This protein binds this small molecule.
Small molecule (SMILES): C=CC[C@@H]1/C=C(\C)C[C@H](C)C[C@H](OC)[C@H]2O[C@@](O)(C(=O)C(=O)N3CCCC[C@H]3C(=O)O[C@H](/C(C)=C/[C@@H]3CC[C@@H](O)[C@H](OC)C3)[C@H](C)[C@@H](O)CC1=O)[C@H](C)C[C@@H]2OC

Binding-site contacts:
Ligand atom C44 contacts residue ARG62 of chain 1.D at 3.5 Å.
Ligand atom O3 contacts residue PHE119 of chain 1.D at 3.7 Å.
Ligand atom O10 contacts residue GLU74 of chain 1.D at 3.7 Å.
Ligand atom C15 contacts residue ASP57 of chain 1.D at 3.7 Å.
Ligand atom O4 contacts residue PHE119 of chain 1.D at 3.5 Å.
Ligand atom C5 contacts residue PHE66 of chain 1.D at 3.9 Å (hydrophobic).
Ligand atom C5 contacts residue TYR46 of chain 1.D at 3.9 Å (hydrophobic).
Ligand atom C4 contacts residue PHE66 of chain 1.D at 3.5 Å (hydrophobic).
Ligand atom C3 contacts residue TRP79 of chain 1.D at 3.5 Å (hydrophobic).
Ligand atom O2 contacts residue TYR102 of chain 1.D at 3.8 Å.
Ligand atom C9 contacts residue ASP57 of chain 1.D at 3.7 Å.
Ligand atom C14 contacts residue ASP57 of chain 1.D at 3.4 Å.
Ligand atom C45 contacts residue TYR102 of chain 1.D at 3.8 Å (hydrophobic).
Ligand atom C42 contacts residue TYR102 of chain 1.D at 3.2 Å (hydrophobic).
Ligand atom C35 contacts residue TYR102 of chain 1.D at 3.6 Å (hydrophobic).
Ligand atom O4 contacts residue ASP57 of chain 1.D at 3.3 Å (salt-bridge).
Ligand atom C35 contacts residue ILE111 of chain 1.D at 3.5 Å (hydrophobic).
Ligand atom C41 contacts residue PHE66 of chain 1.D at 3.8 Å (hydrophobic).
Ligand atom O6 contacts residue ASP57 of chain 1.D at 2.9 Å (salt-bridge).
Ligand atom C45 contacts residue ALA101 of chain 1.D at 3.2 Å (hydrophobic).
Ligand atom C4 contacts residue TRP79 of chain 1.D at 3.7 Å (hydrophobic).
Ligand atom C4 contacts residue VAL75 of chain 1.D at 3.7 Å (hydrophobic).
Ligand atom C1 contacts residue TYR102 of chain 1.D at 3.3 Å (hydrophobic).
Ligand atom O2 contacts residue VAL75 of chain 1.D at 3.2 Å.
Ligand atom N7 contacts residue TYR102 of chain 1.D at 3.5 Å (h-bond).
Ligand atom C27 contacts residue TYR102 of chain 1.D at 3.7 Å (hydrophobic).
Ligand atom C36 contacts residue ARG62 of chain 1.D at 3.5 Å.
Ligand atom C10 contacts residue ASP57 of chain 1.D at 3.4 Å.
Ligand atom C11 contacts residue TYR102 of chain 1.D at 3.7 Å (hydrophobic).
Ligand atom C2 contacts residue TYR102 of chain 1.D at 3.4 Å (hydrophobic).
Ligand atom O1 contacts residue TYR102 of chain 1.D at 3.4 Å (h-bond).
Ligand atom O2 contacts residue ILE76 of chain 1.D at 3.0 Å (h-bond).
Ligand atom O5 contacts residue TYR46 of chain 1.D at 3.5 Å (h-bond).
Ligand atom O3 contacts residue TYR102 of chain 1.D at 2.5 Å (h-bond).
Ligand atom O6 contacts residue PHE56 of chain 1.D at 3.8 Å.
Ligand atom C36 contacts residue TYR46 of chain 1.D at 3.8 Å (hydrophobic).
Ligand atom O5 contacts residue ASP57 of chain 1.D at 2.9 Å (salt-bridge).
Ligand atom O4 contacts residue TYR46 of chain 1.D at 3.2 Å.
Ligand atom C8 contacts residue TYR102 of chain 1.D at 3.1 Å (hydrophobic).
Ligand atom O4 contacts residue PHE56 of chain 1.D at 3.6 Å.

Sequence of chain 1.D:
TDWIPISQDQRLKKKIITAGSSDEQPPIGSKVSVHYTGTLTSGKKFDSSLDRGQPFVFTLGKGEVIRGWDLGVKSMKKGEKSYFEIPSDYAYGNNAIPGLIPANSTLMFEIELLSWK